Sequence of chain 1.A:
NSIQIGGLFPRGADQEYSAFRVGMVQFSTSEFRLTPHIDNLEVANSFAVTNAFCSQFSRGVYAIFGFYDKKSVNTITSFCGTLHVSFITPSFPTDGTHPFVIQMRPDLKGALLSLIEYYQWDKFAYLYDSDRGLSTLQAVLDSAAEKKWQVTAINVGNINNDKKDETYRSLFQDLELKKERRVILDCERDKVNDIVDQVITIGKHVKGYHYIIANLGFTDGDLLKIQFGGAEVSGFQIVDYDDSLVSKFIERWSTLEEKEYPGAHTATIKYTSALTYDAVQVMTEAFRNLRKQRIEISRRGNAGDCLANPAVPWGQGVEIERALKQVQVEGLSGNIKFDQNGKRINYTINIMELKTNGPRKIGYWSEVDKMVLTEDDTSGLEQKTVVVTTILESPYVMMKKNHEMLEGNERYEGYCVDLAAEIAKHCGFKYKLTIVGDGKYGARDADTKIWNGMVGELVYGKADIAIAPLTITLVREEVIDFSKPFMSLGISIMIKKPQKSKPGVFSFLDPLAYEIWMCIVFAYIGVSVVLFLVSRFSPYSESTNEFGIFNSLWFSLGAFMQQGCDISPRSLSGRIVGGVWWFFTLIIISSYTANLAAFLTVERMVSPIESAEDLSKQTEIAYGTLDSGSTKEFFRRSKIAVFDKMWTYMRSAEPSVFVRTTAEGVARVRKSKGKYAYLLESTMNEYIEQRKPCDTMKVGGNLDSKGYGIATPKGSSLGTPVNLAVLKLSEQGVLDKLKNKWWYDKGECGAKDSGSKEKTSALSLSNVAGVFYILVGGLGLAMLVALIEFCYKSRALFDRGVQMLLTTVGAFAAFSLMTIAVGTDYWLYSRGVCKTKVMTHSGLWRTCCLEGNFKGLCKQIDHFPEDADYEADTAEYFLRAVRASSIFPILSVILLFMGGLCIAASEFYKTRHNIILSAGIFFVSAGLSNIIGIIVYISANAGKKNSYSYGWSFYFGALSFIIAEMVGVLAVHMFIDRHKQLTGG

This small molecule binds to this protein.
Small molecule (SMILES): N[C@@H](CCC(=O)O)C(=O)O

Binding-site contacts:
Ligand atom CA contacts residue GLU696 of chain 1.A at 3.5 Å.
Ligand atom CA contacts residue TYR441 of chain 1.A at 4.1 Å (hydrophobic).
Ligand atom OE2 contacts residue SER645 of chain 1.A at 2.5 Å (h-bond).
Ligand atom CD contacts residue GLU696 of chain 1.A at 3.9 Å.
Ligand atom O contacts residue ARG476 of chain 1.A at 3.7 Å.
Ligand atom N contacts residue PRO469 of chain 1.A at 3.1 Å (h-bond).
Ligand atom OE2 contacts residue GLY644 of chain 1.A at 3.0 Å.
Ligand atom CB contacts residue TYR441 of chain 1.A at 3.5 Å (hydrophobic).
Ligand atom OXT contacts residue GLY644 of chain 1.A at 4.1 Å.
Ligand atom CB contacts residue GLU696 of chain 1.A at 3.3 Å.
Ligand atom OXT contacts residue TYR441 of chain 1.A at 3.8 Å.
Ligand atom O contacts residue PRO469 of chain 1.A at 3.8 Å.
Ligand atom OE1 contacts residue SER645 of chain 1.A at 2.9 Å (h-bond).
Ligand atom OXT contacts residue SER645 of chain 1.A at 3.2 Å (h-bond).
Ligand atom CA contacts residue SER645 of chain 1.A at 3.5 Å.
Ligand atom OE2 contacts residue LYS647 of chain 1.A at 4.2 Å.
Ligand atom CA contacts residue THR471 of chain 1.A at 3.2 Å.
Ligand atom C contacts residue THR471 of chain 1.A at 4.1 Å.
Ligand atom C contacts residue ARG476 of chain 1.A at 3.7 Å.
Ligand atom O contacts residue LEU470 of chain 1.A at 3.4 Å.
Ligand atom CG contacts residue GLY644 of chain 1.A at 4.2 Å.
Ligand atom N contacts residue GLU696 of chain 1.A at 3.4 Å (salt-bridge).
Ligand atom CG contacts residue TYR441 of chain 1.A at 3.6 Å (hydrophobic).
Ligand atom C contacts residue TYR441 of chain 1.A at 3.4 Å (hydrophobic).
Ligand atom CG contacts residue GLU696 of chain 1.A at 4.1 Å.
Ligand atom OXT contacts residue ARG476 of chain 1.A at 3.0 Å (salt-bridge).
Ligand atom C contacts residue SER645 of chain 1.A at 3.9 Å.
Ligand atom OE2 contacts residue THR646 of chain 1.A at 2.4 Å (h-bond).
Ligand atom CD contacts residue THR646 of chain 1.A at 3.2 Å.
Ligand atom CD contacts residue GLY644 of chain 1.A at 4.0 Å.
Ligand atom O contacts residue THR471 of chain 1.A at 4.0 Å.
Ligand atom N contacts residue LEU470 of chain 1.A at 3.8 Å.
Ligand atom O contacts residue TYR441 of chain 1.A at 3.2 Å.
Ligand atom OE1 contacts residue THR646 of chain 1.A at 2.7 Å (h-bond).
Ligand atom N contacts residue THR471 of chain 1.A at 2.6 Å (h-bond).
Ligand atom OE1 contacts residue GLU696 of chain 1.A at 2.9 Å (salt-bridge).
Ligand atom CG contacts residue SER645 of chain 1.A at 3.9 Å.
Ligand atom CD contacts residue SER645 of chain 1.A at 3.1 Å.
Ligand atom N contacts residue TYR723 of chain 1.A at 3.5 Å.
Ligand atom CB contacts residue SER645 of chain 1.A at 4.2 Å.